Sequence of chain 1.A:
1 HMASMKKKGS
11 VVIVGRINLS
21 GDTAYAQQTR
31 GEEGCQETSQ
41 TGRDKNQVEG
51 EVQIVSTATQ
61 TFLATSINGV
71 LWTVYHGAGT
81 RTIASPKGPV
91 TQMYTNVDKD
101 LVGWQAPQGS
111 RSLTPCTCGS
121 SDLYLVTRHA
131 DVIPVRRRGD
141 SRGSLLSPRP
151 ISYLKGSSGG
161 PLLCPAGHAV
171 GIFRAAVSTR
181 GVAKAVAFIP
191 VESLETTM

Binding-site contacts:
Ligand atom O57 contacts residue TYR75 of chain 1.A at 3.4 Å.
Ligand atom O20 contacts residue ALA176 of chain 1.A at 3.5 Å (h-bond).
Ligand atom C41 contacts residue GLN60 of chain 1.A at 3.4 Å.
Ligand atom C53 contacts residue VAL177 of chain 1.A at 3.2 Å (hydrophobic).
Ligand atom N35 contacts residue HIS76 of chain 1.A at 3.1 Å (h-bond).
Ligand atom O36 contacts residue SER157 of chain 1.A at 3.3 Å (h-bond).
Ligand atom O39 contacts residue PHE62 of chain 1.A at 3.2 Å.
Ligand atom O39 contacts residue GLY156 of chain 1.A at 3.2 Å.
Ligand atom C12 contacts residue SER158 of chain 1.A at 3.4 Å.
Ligand atom N10 contacts residue HIS76 of chain 1.A at 3.2 Å (h-bond).
Ligand atom F56 contacts residue ARG174 of chain 1.A at 3.2 Å.
Ligand atom C51 contacts residue VAL177 of chain 1.A at 3.6 Å (hydrophobic).
Ligand atom C42 contacts residue HIS76 of chain 1.A at 3.5 Å.
Ligand atom N10 contacts residue ARG174 of chain 1.A at 2.9 Å (salt-bridge).
Ligand atom O38 contacts residue GLY156 of chain 1.A at 3.0 Å (h-bond).
Ligand atom O57 contacts residue VAL97 of chain 1.A at 3.2 Å.
Ligand atom F54 contacts residue ARG174 of chain 1.A at 3.3 Å.
Ligand atom C01 contacts residue HIS76 of chain 1.A at 3.6 Å.
Ligand atom N35 contacts residue SER158 of chain 1.A at 3.3 Å (h-bond).
Ligand atom C02 contacts residue HIS76 of chain 1.A at 3.4 Å.
Ligand atom O16 contacts residue ALA175 of chain 1.A at 3.1 Å.
Ligand atom O16 contacts residue ALA176 of chain 1.A at 2.9 Å (h-bond).
Ligand atom C43 contacts residue HIS76 of chain 1.A at 3.6 Å.
Ligand atom C27 contacts residue HIS76 of chain 1.A at 3.4 Å.
Ligand atom F54 contacts residue ASP100 of chain 1.A at 3.3 Å.
Ligand atom O39 contacts residue SER158 of chain 1.A at 2.8 Å (h-bond).
Ligand atom F55 contacts residue ASP100 of chain 1.A at 3.5 Å.
Ligand atom O36 contacts residue GLY156 of chain 1.A at 2.9 Å (h-bond).
Ligand atom C04 contacts residue HIS76 of chain 1.A at 3.6 Å.
Ligand atom F55 contacts residue ARG174 of chain 1.A at 2.5 Å.
Ligand atom N30 contacts residue ASP100 of chain 1.A at 3.5 Å (salt-bridge).
Ligand atom N17 contacts residue ALA176 of chain 1.A at 2.8 Å (h-bond).
Ligand atom C32 contacts residue ARG174 of chain 1.A at 3.2 Å.
Ligand atom C41 contacts residue THR61 of chain 1.A at 3.6 Å.
Ligand atom S37 contacts residue SER158 of chain 1.A at 3.5 Å (h-bond).
Ligand atom C44 contacts residue LEU154 of chain 1.A at 3.5 Å (hydrophobic).
Ligand atom C14 contacts residue PHE173 of chain 1.A at 3.3 Å (hydrophobic).
Ligand atom C43 contacts residue GLN60 of chain 1.A at 3.4 Å.
Ligand atom O36 contacts residue LEU154 of chain 1.A at 3.5 Å (h-bond).
Ligand atom O36 contacts residue SER158 of chain 1.A at 3.3 Å (h-bond).

The protein below binds the small molecule below.
Small molecule (SMILES): COc1ccc2nc(O[C@@H]3C[C@H]4C(=O)N[C@]5(C(=O)NS(=O)(=O)C6(C)CC6)C[C@H]5/C=C\CCCCC[C@H](NC(=O)OC5C[C@@H]6C[C@@H]6C5)C(=O)N4C3)c(C(F)(F)F)nc2c1